Binding-site contacts:
Ligand atom O4 contacts residue LEU246 of chain 32.E at 3.8 Å.
Ligand atom C17 contacts residue LYS350 of chain 32.E at 3.9 Å.
Ligand atom C3 contacts residue LEU253 of chain 32.E at 3.6 Å (hydrophobic).
Ligand atom C22 contacts residue LEU253 of chain 32.E at 3.4 Å (hydrophobic).
Ligand atom O5 contacts residue LYS350 of chain 32.E at 2.9 Å.
Ligand atom C5 contacts residue LEU253 of chain 32.E at 3.8 Å (hydrophobic).
Ligand atom O5 contacts residue VAL181 of chain 32.D at 3.8 Å.
Ligand atom C4 contacts residue VAL236 of chain 32.E at 3.8 Å (hydrophobic).
Ligand atom C12 contacts residue LEU246 of chain 32.E at 3.8 Å (hydrophobic).
Ligand atom C1 contacts residue LEU253 of chain 32.E at 3.4 Å (hydrophobic).
Ligand atom C19 contacts residue ASN256 of chain 32.E at 3.8 Å.
Ligand atom O6 contacts residue VAL181 of chain 32.D at 3.1 Å.
Ligand atom O1 contacts residue LEU253 of chain 32.E at 3.9 Å.
Ligand atom O5 contacts residue ALA180 of chain 32.D at 3.7 Å.
Ligand atom O3 contacts residue ALA248 of chain 32.E at 3.2 Å.
Ligand atom C18 contacts residue VAL313 of chain 32.E at 3.3 Å (hydrophobic).
Ligand atom O2 contacts residue CYS239 of chain 32.E at 3.1 Å (h-bond).
Ligand atom C3 contacts residue CYS239 of chain 32.E at 3.7 Å (hydrophobic).
Ligand atom C9 contacts residue LEU253 of chain 32.E at 3.8 Å (hydrophobic).
Ligand atom O1 contacts residue ALA314 of chain 32.E at 3.3 Å.
Ligand atom C17 contacts residue ASN256 of chain 32.E at 3.8 Å.
Ligand atom C7 contacts residue ALA248 of chain 32.E at 3.3 Å (hydrophobic).
Ligand atom O5 contacts residue THR179 of chain 32.D at 3.9 Å.
Ligand atom C2 contacts residue ALA314 of chain 32.E at 3.8 Å (hydrophobic).
Ligand atom C6 contacts residue LEU240 of chain 32.E at 3.7 Å (hydrophobic).
Ligand atom O6 contacts residue ASN256 of chain 32.E at 3.6 Å.
Ligand atom C8 contacts residue LEU253 of chain 32.E at 3.7 Å (hydrophobic).
Ligand atom C6 contacts residue CYS239 of chain 32.E at 3.8 Å (hydrophobic).
Ligand atom C6 contacts residue VAL236 of chain 32.E at 3.8 Å (hydrophobic).
Ligand atom O3 contacts residue CYS239 of chain 32.E at 3.2 Å (h-bond).
Ligand atom C16 contacts residue LYS350 of chain 32.E at 3.4 Å.
Ligand atom C18 contacts residue VAL181 of chain 32.D at 3.8 Å (hydrophobic).
Ligand atom S1 contacts residue THR179 of chain 32.D at 3.8 Å.
Ligand atom C7 contacts residue LEU253 of chain 32.E at 3.9 Å (hydrophobic).
Ligand atom S1 contacts residue SER178 of chain 32.D at 3.1 Å.
Ligand atom C20 contacts residue LEU253 of chain 32.E at 3.9 Å (hydrophobic).
Ligand atom C5 contacts residue CYS239 of chain 32.E at 3.8 Å (hydrophobic).
Ligand atom C5 contacts residue ALA248 of chain 32.E at 3.8 Å (hydrophobic).
Ligand atom C4 contacts residue ILE368 of chain 32.E at 3.3 Å (hydrophobic).
Ligand atom C18 contacts residue MET257 of chain 32.E at 3.5 Å (hydrophobic).

Sequence of chain 32.E:
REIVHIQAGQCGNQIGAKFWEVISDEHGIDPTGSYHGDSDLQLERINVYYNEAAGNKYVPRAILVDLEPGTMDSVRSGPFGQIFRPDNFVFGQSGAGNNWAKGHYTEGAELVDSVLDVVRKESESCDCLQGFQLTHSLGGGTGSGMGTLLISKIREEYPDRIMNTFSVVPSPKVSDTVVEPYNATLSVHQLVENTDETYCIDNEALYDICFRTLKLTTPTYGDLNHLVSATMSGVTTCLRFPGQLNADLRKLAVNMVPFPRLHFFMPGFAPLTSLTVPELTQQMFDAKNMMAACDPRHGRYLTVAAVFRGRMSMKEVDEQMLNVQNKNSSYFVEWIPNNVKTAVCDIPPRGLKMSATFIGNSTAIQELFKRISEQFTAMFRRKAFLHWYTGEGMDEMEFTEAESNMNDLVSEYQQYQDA

A small-molecule ligand and the protein it binds are described below.
Small molecule (SMILES): COc1cc2c(c(OC)c1OC)-c1ccc(OC)c(=O)cc1[C@@H](NC(=O)CS)CC2

Sequence of chain 32.D:
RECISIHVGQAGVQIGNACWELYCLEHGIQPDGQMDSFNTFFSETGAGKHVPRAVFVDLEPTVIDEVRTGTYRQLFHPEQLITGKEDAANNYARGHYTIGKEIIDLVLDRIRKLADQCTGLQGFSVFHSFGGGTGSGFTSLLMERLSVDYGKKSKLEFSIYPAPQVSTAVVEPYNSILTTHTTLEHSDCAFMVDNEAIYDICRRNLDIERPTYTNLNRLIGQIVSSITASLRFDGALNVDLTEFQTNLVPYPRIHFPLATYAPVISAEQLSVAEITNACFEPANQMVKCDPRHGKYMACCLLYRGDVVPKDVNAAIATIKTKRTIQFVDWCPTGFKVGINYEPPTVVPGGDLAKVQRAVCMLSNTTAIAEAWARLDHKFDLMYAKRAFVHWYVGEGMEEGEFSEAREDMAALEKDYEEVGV